Sequence of chain 1.A:
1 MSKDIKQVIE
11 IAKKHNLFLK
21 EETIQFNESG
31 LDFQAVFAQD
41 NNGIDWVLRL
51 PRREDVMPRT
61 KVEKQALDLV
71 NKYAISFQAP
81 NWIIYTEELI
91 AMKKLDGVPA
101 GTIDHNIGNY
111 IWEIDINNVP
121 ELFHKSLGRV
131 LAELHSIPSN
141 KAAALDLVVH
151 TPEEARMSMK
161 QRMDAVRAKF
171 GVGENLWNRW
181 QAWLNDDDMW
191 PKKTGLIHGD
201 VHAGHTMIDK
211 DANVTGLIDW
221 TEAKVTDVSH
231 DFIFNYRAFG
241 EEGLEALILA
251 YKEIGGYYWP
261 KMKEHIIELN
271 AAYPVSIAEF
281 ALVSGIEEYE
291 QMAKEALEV

A small-molecule ligand and the protein it binds are described below.
Small molecule (SMILES): CC[C@H]1OC(=O)[C@H](C)[C@@H](O[C@H]2C[C@@](C)(OC)[C@@H](O)[C@H](C)O2)[C@H](C)[C@@H](O[C@@H]2O[C@H](C)C[C@H](N(C)C)[C@H]2O)[C@](C)(O)C[C@@H](C)C(=O)[C@H](C)[C@@H](O)[C@]1(C)O

Binding-site contacts:
Ligand atom O8 contacts residue ASP200 of chain 1.A at 2.8 Å (salt-bridge).
Ligand atom C35 contacts residue ASN109 of chain 1.A at 3.7 Å.
Ligand atom C29 contacts residue ASP200 of chain 1.A at 3.7 Å.
Ligand atom C33 contacts residue TYR289 of chain 1.A at 3.8 Å (hydrophobic).
Ligand atom C34 contacts residue GLY108 of chain 1.A at 3.2 Å.
Ligand atom C36 contacts residue TYR110 of chain 1.A at 3.7 Å (hydrophobic).
Ligand atom C36 contacts residue ASN109 of chain 1.A at 3.8 Å.
Ligand atom C21 contacts residue TYR273 of chain 1.A at 3.9 Å (hydrophobic).
Ligand atom O10 contacts residue TYR273 of chain 1.A at 2.8 Å (h-bond).
Ligand atom O13 contacts residue GLY108 of chain 1.A at 2.7 Å (h-bond).
Ligand atom O11 contacts residue TYR273 of chain 1.A at 3.6 Å (h-bond).
Ligand atom N1 contacts residue ASP200 of chain 1.A at 2.8 Å (salt-bridge).
Ligand atom O13 contacts residue ASN109 of chain 1.A at 3.5 Å.
Ligand atom C37 contacts residue ARG237 of chain 1.A at 3.7 Å.
Ligand atom C34 contacts residue ASN109 of chain 1.A at 3.8 Å.
Ligand atom C32 contacts residue ILE277 of chain 1.A at 3.4 Å (hydrophobic).
Ligand atom C30 contacts residue PHE234 of chain 1.A at 3.8 Å (hydrophobic).
Ligand atom C20 contacts residue ASP200 of chain 1.A at 3.1 Å.
Ligand atom C27 contacts residue SER276 of chain 1.A at 3.7 Å.
Ligand atom C6 contacts residue TYR273 of chain 1.A at 3.8 Å (hydrophobic).
Ligand atom C31 contacts residue HIS202 of chain 1.A at 3.6 Å.
Ligand atom C23 contacts residue ASP200 of chain 1.A at 3.7 Å.
Ligand atom C33 contacts residue HIS105 of chain 1.A at 3.5 Å.
Ligand atom C32 contacts residue TYR273 of chain 1.A at 3.5 Å (hydrophobic).
Ligand atom O4 contacts residue TYR273 of chain 1.A at 3.3 Å.
Ligand atom O1 contacts residue ARG237 of chain 1.A at 2.9 Å (salt-bridge).
Ligand atom O12 contacts residue TYR273 of chain 1.A at 3.8 Å.
Ligand atom C24 contacts residue ASP200 of chain 1.A at 3.6 Å.
Ligand atom C20 contacts residue VAL201 of chain 1.A at 3.2 Å (hydrophobic).
Ligand atom C25 contacts residue PHE280 of chain 1.A at 3.8 Å (hydrophobic).
Ligand atom C28 contacts residue ASP200 of chain 1.A at 3.2 Å.
Ligand atom C37 contacts residue ALA238 of chain 1.A at 3.9 Å (hydrophobic).
Ligand atom O5 contacts residue ASP200 of chain 1.A at 3.5 Å (salt-bridge).
Ligand atom C27 contacts residue PHE280 of chain 1.A at 3.7 Å (hydrophobic).
Ligand atom C21 contacts residue SER276 of chain 1.A at 3.5 Å.
Ligand atom C19 contacts residue HIS230 of chain 1.A at 3.4 Å.
Ligand atom C28 contacts residue GLU222 of chain 1.A at 3.5 Å.
Ligand atom O11 contacts residue MET292 of chain 1.A at 3.7 Å.
Ligand atom O2 contacts residue TYR110 of chain 1.A at 3.7 Å.
Ligand atom C15 contacts residue ILE233 of chain 1.A at 3.6 Å (hydrophobic).